A protein and the small-molecule ligand that binds it are described below.
Small molecule (SMILES): N[C@@H](CS)C(=O)O

Sequence of chain 36.C:
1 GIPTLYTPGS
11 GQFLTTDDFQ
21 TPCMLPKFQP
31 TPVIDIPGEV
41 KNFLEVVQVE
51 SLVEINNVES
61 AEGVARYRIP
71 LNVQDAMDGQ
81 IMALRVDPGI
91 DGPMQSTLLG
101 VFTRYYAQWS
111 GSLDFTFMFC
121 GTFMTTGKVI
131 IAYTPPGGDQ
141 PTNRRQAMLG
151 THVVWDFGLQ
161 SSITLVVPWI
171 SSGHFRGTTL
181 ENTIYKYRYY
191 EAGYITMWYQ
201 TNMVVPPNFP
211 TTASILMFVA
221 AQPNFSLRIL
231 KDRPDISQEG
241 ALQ

Sequence of chain 40.A:
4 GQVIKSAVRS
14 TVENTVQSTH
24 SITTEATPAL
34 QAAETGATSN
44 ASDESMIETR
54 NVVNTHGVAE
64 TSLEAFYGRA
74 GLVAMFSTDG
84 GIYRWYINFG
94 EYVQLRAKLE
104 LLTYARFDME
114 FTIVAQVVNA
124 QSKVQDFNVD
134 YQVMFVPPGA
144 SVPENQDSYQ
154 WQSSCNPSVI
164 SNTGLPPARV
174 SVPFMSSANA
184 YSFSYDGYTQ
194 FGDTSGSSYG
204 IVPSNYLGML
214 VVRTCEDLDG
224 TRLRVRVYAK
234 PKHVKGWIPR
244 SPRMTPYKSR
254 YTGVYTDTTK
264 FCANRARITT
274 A

Sequence of chain 36.A:
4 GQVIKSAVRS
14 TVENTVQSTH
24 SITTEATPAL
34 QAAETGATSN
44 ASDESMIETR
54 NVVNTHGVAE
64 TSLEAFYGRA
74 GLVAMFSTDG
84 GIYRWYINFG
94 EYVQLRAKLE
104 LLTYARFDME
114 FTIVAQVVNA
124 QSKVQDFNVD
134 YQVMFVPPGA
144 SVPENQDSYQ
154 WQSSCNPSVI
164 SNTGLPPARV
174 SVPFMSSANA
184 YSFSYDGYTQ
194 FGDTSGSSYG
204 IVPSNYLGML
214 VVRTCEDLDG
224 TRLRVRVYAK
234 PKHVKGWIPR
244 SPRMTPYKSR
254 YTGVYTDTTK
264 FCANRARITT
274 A

Binding-site contacts:
Ligand atom SG contacts residue GLU239 of chain 36.C at 4.3 Å.
Ligand atom N contacts residue GLU239 of chain 36.C at 3.0 Å (salt-bridge).
Ligand atom O contacts residue TYR152 of chain 40.A at 3.6 Å.
Ligand atom CB contacts residue GLU239 of chain 36.C at 4.0 Å.
Ligand atom O contacts residue GLN155 of chain 40.A at 3.0 Å (h-bond).
Ligand atom C contacts residue GLN155 of chain 40.A at 4.2 Å.
Ligand atom O contacts residue GLY1 of chain 36.E at 2.2 Å (h-bond).
Ligand atom N contacts residue GLY1 of chain 36.E at 3.7 Å.
Ligand atom SG contacts residue GLY1 of chain 36.E at 4.2 Å.
Ligand atom C contacts residue ASP150 of chain 40.A at 3.8 Å.
Ligand atom CB contacts residue ASP150 of chain 40.A at 3.6 Å.
Ligand atom CA contacts residue ASP150 of chain 40.A at 3.3 Å.
Ligand atom C contacts residue MET78 of chain 36.A at 4.2 Å (hydrophobic).
Ligand atom N contacts residue ASP150 of chain 40.A at 4.4 Å.
Ligand atom O contacts residue TYR95 of chain 36.A at 3.6 Å.
Ligand atom CB contacts residue MET78 of chain 36.A at 3.9 Å (hydrophobic).
Ligand atom N contacts residue GLN238 of chain 36.C at 3.8 Å.
Ligand atom C contacts residue TYR152 of chain 40.A at 3.6 Å (hydrophobic).
Ligand atom CA contacts residue SER151 of chain 40.A at 4.0 Å.
Ligand atom SG contacts residue ALA241 of chain 36.C at 3.5 Å (h-bond).
Ligand atom N contacts residue GLN155 of chain 40.A at 4.3 Å.
Ligand atom CA contacts residue TYR152 of chain 40.A at 3.8 Å (hydrophobic).
Ligand atom C contacts residue SER151 of chain 40.A at 3.9 Å.
Ligand atom SG contacts residue MET78 of chain 36.A at 3.8 Å.
Ligand atom SG contacts residue GLY240 of chain 36.C at 4.0 Å.
Ligand atom CA contacts residue GLY1 of chain 36.E at 2.4 Å.
Ligand atom C contacts residue GLY1 of chain 36.E at 1.3 Å.
Ligand atom CA contacts residue GLU239 of chain 36.C at 3.9 Å.
Ligand atom SG contacts residue TYR95 of chain 36.A at 3.8 Å.
Ligand atom CB contacts residue GLY1 of chain 36.E at 3.1 Å.
Ligand atom N contacts residue TYR152 of chain 40.A at 3.5 Å.
Ligand atom O contacts residue LEU75 of chain 36.A at 4.4 Å.
Ligand atom C contacts residue TYR95 of chain 36.A at 4.5 Å (hydrophobic).